Binding-site contacts:
Ligand atom C contacts residue ASP295 of chain 1.E at 3.7 Å.
Ligand atom C contacts residue GLU271 of chain 1.E at 3.5 Å.
Ligand atom O3 contacts residue GLU271 of chain 1.E at 3.6 Å (salt-bridge).
Ligand atom CA contacts residue ALA292 of chain 1.E at 3.8 Å (hydrophobic).
Ligand atom O3 contacts residue ARG72 of chain 1.E at 3.9 Å.
Ligand atom CB contacts residue LYS269 of chain 1.E at 4.3 Å.
Ligand atom OXT contacts residue GLY294 of chain 1.E at 2.7 Å (h-bond).
Ligand atom CA contacts residue LYS269 of chain 1.E at 3.9 Å.
Ligand atom OXT contacts residue GLU271 of chain 1.E at 4.4 Å.
Ligand atom OXT contacts residue ARG293 of chain 1.E at 3.8 Å.
Ligand atom O contacts residue MN1 of chain 1.V at 2.3 Å.
Ligand atom O3 contacts residue ALA292 of chain 1.E at 4.4 Å.
Ligand atom C contacts residue MN1 of chain 1.V at 3.1 Å.
Ligand atom O contacts residue ALA292 of chain 1.E at 3.9 Å.
Ligand atom CA contacts residue MN1 of chain 1.V at 3.2 Å.
Ligand atom O3 contacts residue LYS269 of chain 1.E at 2.7 Å (salt-bridge).
Ligand atom C contacts residue GLY294 of chain 1.E at 3.9 Å.
Ligand atom O contacts residue ASP295 of chain 1.E at 2.4 Å (salt-bridge).
Ligand atom CB contacts residue ALA326 of chain 1.E at 4.2 Å (hydrophobic).
Ligand atom CB contacts residue ARG72 of chain 1.E at 4.0 Å.
Ligand atom O3 contacts residue MN1 of chain 1.V at 2.6 Å.
Ligand atom OXT contacts residue ASP295 of chain 1.E at 3.6 Å.
Ligand atom CB contacts residue MET290 of chain 1.E at 3.7 Å (hydrophobic).
Ligand atom CA contacts residue THR327 of chain 1.E at 3.8 Å.
Ligand atom OXT contacts residue THR327 of chain 1.E at 2.8 Å (h-bond).
Ligand atom CA contacts residue GLU271 of chain 1.E at 3.8 Å.
Ligand atom O contacts residue GLU271 of chain 1.E at 2.6 Å (salt-bridge).
Ligand atom CB contacts residue MET359 of chain 1.E at 3.6 Å (hydrophobic).
Ligand atom C contacts residue THR327 of chain 1.E at 3.7 Å.
Ligand atom O contacts residue GLY294 of chain 1.E at 4.0 Å.
Ligand atom CB contacts residue ALA292 of chain 1.E at 4.3 Å (hydrophobic).
Ligand atom CB contacts residue THR327 of chain 1.E at 3.4 Å.
Ligand atom OXT contacts residue ALA292 of chain 1.E at 3.3 Å.
Ligand atom C contacts residue ALA292 of chain 1.E at 3.5 Å (hydrophobic).
Ligand atom OXT contacts residue MN1 of chain 1.V at 4.3 Å.
Ligand atom O3 contacts residue ASP295 of chain 1.E at 4.5 Å.

A protein and the small-molecule ligand that binds it are described below.
Small molecule (SMILES): CC(=O)C(=O)O

Sequence of chain 1.E:
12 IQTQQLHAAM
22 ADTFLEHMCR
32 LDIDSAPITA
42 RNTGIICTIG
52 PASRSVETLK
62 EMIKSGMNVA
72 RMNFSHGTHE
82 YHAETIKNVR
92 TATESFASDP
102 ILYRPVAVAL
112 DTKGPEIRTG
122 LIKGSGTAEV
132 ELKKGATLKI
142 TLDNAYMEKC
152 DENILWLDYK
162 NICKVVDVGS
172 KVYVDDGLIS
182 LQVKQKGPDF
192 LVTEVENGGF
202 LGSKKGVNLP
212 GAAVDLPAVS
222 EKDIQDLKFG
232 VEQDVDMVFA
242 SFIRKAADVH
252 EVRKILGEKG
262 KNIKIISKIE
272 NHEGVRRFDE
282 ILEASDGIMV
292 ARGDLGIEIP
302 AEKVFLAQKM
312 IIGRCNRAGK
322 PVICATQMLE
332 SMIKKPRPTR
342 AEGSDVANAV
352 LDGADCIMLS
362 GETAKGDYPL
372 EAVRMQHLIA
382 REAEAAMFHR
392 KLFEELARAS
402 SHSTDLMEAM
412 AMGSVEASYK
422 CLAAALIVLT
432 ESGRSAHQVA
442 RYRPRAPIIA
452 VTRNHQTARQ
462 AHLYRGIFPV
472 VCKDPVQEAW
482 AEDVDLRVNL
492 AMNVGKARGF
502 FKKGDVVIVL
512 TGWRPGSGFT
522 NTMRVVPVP